Sequence of chain 1.A:
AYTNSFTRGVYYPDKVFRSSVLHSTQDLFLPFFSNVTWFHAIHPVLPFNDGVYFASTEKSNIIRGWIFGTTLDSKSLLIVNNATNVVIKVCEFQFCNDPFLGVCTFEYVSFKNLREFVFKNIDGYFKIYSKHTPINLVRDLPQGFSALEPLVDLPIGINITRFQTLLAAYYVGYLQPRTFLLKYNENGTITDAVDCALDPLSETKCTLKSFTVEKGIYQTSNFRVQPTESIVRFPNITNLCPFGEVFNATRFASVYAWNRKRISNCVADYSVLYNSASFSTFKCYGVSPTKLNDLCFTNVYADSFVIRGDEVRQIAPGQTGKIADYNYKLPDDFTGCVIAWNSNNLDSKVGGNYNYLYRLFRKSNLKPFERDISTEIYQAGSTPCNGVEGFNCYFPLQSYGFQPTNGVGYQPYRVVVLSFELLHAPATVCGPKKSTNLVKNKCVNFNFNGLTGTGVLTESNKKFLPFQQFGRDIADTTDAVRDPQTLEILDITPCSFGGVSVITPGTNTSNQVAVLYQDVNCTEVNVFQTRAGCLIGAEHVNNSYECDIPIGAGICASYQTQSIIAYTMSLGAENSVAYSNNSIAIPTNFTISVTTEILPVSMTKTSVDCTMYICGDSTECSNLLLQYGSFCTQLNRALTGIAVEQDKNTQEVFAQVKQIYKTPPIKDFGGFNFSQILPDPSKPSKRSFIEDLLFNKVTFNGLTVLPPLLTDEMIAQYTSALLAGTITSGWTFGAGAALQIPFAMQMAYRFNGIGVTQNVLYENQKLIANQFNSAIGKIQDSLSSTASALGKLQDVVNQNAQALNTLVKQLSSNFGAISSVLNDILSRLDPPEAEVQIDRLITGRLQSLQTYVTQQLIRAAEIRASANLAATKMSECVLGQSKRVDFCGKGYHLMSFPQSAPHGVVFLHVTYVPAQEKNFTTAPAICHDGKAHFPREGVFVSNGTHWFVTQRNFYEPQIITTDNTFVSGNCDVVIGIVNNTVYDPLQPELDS

The small molecule below binds the protein below.
Small molecule (SMILES): CC(=O)N[C@@H]1[C@@H](O)[C@H](O)[C@@H](CO)O[C@H]1O

Binding-site contacts:
Ligand atom N2 contacts residue ASN271 of chain 1.A at 2.9 Å (h-bond).
Ligand atom C1 contacts residue ASN271 of chain 1.A at 1.5 Å.
Ligand atom O7 contacts residue ASN269 of chain 1.A at 3.5 Å (h-bond).
Ligand atom C2 contacts residue ASN271 of chain 1.A at 2.5 Å.
Ligand atom C7 contacts residue ASN271 of chain 1.A at 3.3 Å.
Ligand atom O5 contacts residue ASN271 of chain 1.A at 2.4 Å (h-bond).
Ligand atom C8 contacts residue GLU270 of chain 1.A at 3.9 Å.
Ligand atom C7 contacts residue ASN269 of chain 1.A at 4.0 Å.
Ligand atom C4 contacts residue ASN271 of chain 1.A at 4.3 Å.
Ligand atom O7 contacts residue ASN271 of chain 1.A at 3.3 Å (h-bond).
Ligand atom C8 contacts residue ASN271 of chain 1.A at 3.7 Å.
Ligand atom C8 contacts residue ASN269 of chain 1.A at 4.0 Å.
Ligand atom C3 contacts residue ASN271 of chain 1.A at 3.8 Å.
Ligand atom C5 contacts residue ASN271 of chain 1.A at 3.7 Å.